Sequence of chain 2.A:
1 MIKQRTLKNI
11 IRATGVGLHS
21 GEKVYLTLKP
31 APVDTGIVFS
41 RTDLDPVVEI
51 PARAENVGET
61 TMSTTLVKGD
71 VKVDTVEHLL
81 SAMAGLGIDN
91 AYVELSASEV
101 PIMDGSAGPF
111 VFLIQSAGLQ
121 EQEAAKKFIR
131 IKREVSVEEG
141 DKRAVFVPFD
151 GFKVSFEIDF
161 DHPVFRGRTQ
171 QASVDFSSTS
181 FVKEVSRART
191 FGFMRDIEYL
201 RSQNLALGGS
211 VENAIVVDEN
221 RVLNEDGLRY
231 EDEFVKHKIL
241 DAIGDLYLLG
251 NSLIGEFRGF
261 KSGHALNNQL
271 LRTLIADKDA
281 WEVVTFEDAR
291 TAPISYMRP

Binding-site contacts:
Ligand atom C13 contacts residue PHE191 of chain 2.A at 3.7 Å (hydrophobic).
Ligand atom O28 contacts residue GLU77 of chain 2.A at 2.5 Å (salt-bridge).
Ligand atom C26 contacts residue ILE197 of chain 2.A at 3.8 Å (hydrophobic).
Ligand atom C11 contacts residue PHE191 of chain 2.A at 3.8 Å (hydrophobic).
Ligand atom C15 contacts residue PHE191 of chain 2.A at 3.7 Å (hydrophobic).
Ligand atom O24 contacts residue ASP241 of chain 2.A at 3.4 Å (salt-bridge).
Ligand atom C22 contacts residue HIS264 of chain 2.A at 3.7 Å.
Ligand atom O28 contacts residue HIS264 of chain 2.A at 3.1 Å (h-bond).
Ligand atom C17 contacts residue THR190 of chain 2.A at 3.5 Å.
Ligand atom O28 contacts residue ASP241 of chain 2.A at 3.2 Å (salt-bridge).
Ligand atom C25 contacts residue ILE197 of chain 2.A at 3.8 Å (hydrophobic).
Ligand atom N23 contacts residue ZN1 of chain 2.C at 3.0 Å.
Ligand atom C14 contacts residue THR190 of chain 2.A at 3.5 Å.
Ligand atom C15 contacts residue THR190 of chain 2.A at 3.5 Å.
Ligand atom O7 contacts residue VAL216 of chain 2.A at 3.5 Å.
Ligand atom C17 contacts residue ASP241 of chain 2.A at 3.5 Å.
Ligand atom C12 contacts residue THR190 of chain 2.A at 3.3 Å.
Ligand atom O28 contacts residue HIS78 of chain 2.A at 3.1 Å (h-bond).
Ligand atom C22 contacts residue MET62 of chain 2.A at 3.4 Å (hydrophobic).
Ligand atom N23 contacts residue GLU77 of chain 2.A at 3.1 Å (salt-bridge).
Ligand atom C10 contacts residue MET62 of chain 2.A at 3.8 Å (hydrophobic).
Ligand atom N23 contacts residue HIS264 of chain 2.A at 2.7 Å (h-bond).
Ligand atom O24 contacts residue ZN1 of chain 2.C at 2.2 Å.
Ligand atom O7 contacts residue ILE197 of chain 2.A at 3.8 Å.
Ligand atom O20 contacts residue ASP241 of chain 2.A at 3.1 Å (salt-bridge).
Ligand atom C30 contacts residue LEU223 of chain 2.A at 3.8 Å (hydrophobic).
Ligand atom N23 contacts residue ASP241 of chain 2.A at 3.6 Å (salt-bridge).
Ligand atom O24 contacts residue HIS237 of chain 2.A at 3.1 Å (h-bond).
Ligand atom C1 contacts residue GLY192 of chain 2.A at 3.8 Å.
Ligand atom C3 contacts residue PHE193 of chain 2.A at 3.6 Å (hydrophobic).
Ligand atom O24 contacts residue HIS78 of chain 2.A at 3.8 Å.
Ligand atom C4 contacts residue ILE197 of chain 2.A at 3.8 Å (hydrophobic).
Ligand atom C2 contacts residue GLY192 of chain 2.A at 3.6 Å.
Ligand atom O28 contacts residue ZN1 of chain 2.C at 2.1 Å.
Ligand atom C19 contacts residue PHE191 of chain 2.A at 3.5 Å (hydrophobic).
Ligand atom C17 contacts residue ZN1 of chain 2.C at 2.9 Å.
Ligand atom C12 contacts residue PHE191 of chain 2.A at 3.4 Å (hydrophobic).
Ligand atom O24 contacts residue THR190 of chain 2.A at 2.6 Å (h-bond).
Ligand atom O20 contacts residue LYS238 of chain 2.A at 3.3 Å (salt-bridge).
Ligand atom C8 contacts residue GLY192 of chain 2.A at 3.7 Å.

This small molecule binds to this protein.
Small molecule (SMILES): C[C@@](CCc1ccc(-c2ccc(OCCCN3CCOCC3)cc2)cc1)(C(=O)NO)S(C)(=O)=O